The protein below binds the small molecule below.
Small molecule (SMILES): Nc1ncnc2c(CN3C[C@H](O)[C@H](O)[C@H]3CO)c[nH]c12

Sequence of chain 1.A:
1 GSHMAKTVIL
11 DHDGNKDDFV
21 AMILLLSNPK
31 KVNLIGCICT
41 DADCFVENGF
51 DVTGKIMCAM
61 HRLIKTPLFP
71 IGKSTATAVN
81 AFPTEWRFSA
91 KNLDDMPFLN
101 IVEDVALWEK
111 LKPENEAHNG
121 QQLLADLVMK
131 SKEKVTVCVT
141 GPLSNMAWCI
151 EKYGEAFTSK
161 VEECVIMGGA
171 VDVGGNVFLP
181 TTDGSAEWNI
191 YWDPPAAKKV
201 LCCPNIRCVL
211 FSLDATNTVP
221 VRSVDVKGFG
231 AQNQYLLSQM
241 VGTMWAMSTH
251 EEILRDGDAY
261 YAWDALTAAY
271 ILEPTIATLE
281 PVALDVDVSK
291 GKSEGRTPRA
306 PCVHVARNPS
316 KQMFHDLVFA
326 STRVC

Binding-site contacts:
Ligand atom C2 contacts residue ASN15 of chain 1.A at 3.5 Å.
Ligand atom N3 contacts residue ASP43 of chain 1.A at 2.6 Å (salt-bridge).
Ligand atom O5' contacts residue ASN176 of chain 1.A at 3.0 Å (h-bond).
Ligand atom C4 contacts residue ASP43 of chain 1.A at 3.5 Å.
Ligand atom C1' contacts residue TRP263 of chain 1.A at 3.7 Å (hydrophobic).
Ligand atom N4' contacts residue ASP43 of chain 1.A at 3.4 Å (salt-bridge).
Ligand atom O3' contacts residue ASP264 of chain 1.A at 2.5 Å (salt-bridge).
Ligand atom C3' contacts residue ASP264 of chain 1.A at 3.2 Å.
Ligand atom C5 contacts residue TRP263 of chain 1.A at 3.6 Å (hydrophobic).
Ligand atom C5' contacts residue GLU187 of chain 1.A at 3.4 Å.
Ligand atom C6 contacts residue TRP86 of chain 1.A at 3.5 Å (hydrophobic).
Ligand atom C2 contacts residue TRP86 of chain 1.A at 3.6 Å (hydrophobic).
Ligand atom N1 contacts residue TRP86 of chain 1.A at 3.4 Å.
Ligand atom O2' contacts residue ASP264 of chain 1.A at 2.7 Å (salt-bridge).
Ligand atom O5' contacts residue GLU187 of chain 1.A at 2.6 Å (salt-bridge).
Ligand atom C2' contacts residue ASP264 of chain 1.A at 3.6 Å.
Ligand atom C7 contacts residue PHE82 of chain 1.A at 3.2 Å (hydrophobic).
Ligand atom N6 contacts residue ARG255 of chain 1.A at 3.2 Å (salt-bridge).
Ligand atom O2' contacts residue CA1 of chain 1.C at 2.4 Å.
Ligand atom C4' contacts residue ASN189 of chain 1.A at 3.6 Å.
Ligand atom O2' contacts residue ASP17 of chain 1.A at 3.5 Å (salt-bridge).
Ligand atom O2' contacts residue ASP18 of chain 1.A at 3.0 Å (salt-bridge).
Ligand atom C7 contacts residue ASP43 of chain 1.A at 3.3 Å.
Ligand atom N7 contacts residue TRP263 of chain 1.A at 3.5 Å.
Ligand atom N6 contacts residue TRP86 of chain 1.A at 3.5 Å.
Ligand atom N1 contacts residue TYR260 of chain 1.A at 3.5 Å.
Ligand atom C3' contacts residue CA1 of chain 1.C at 3.5 Å.
Ligand atom C4 contacts residue TRP86 of chain 1.A at 3.4 Å (hydrophobic).
Ligand atom O3' contacts residue CA1 of chain 1.C at 2.5 Å.
Ligand atom O3' contacts residue THR140 of chain 1.A at 2.9 Å (h-bond).
Ligand atom C2' contacts residue ASP17 of chain 1.A at 3.3 Å.
Ligand atom N7 contacts residue TRP86 of chain 1.A at 3.5 Å.
Ligand atom C2 contacts residue ASP43 of chain 1.A at 3.5 Å.
Ligand atom C2' contacts residue CA1 of chain 1.C at 3.5 Å.
Ligand atom C2' contacts residue TRP263 of chain 1.A at 3.4 Å (hydrophobic).
Ligand atom N3 contacts residue TRP86 of chain 1.A at 3.5 Å.
Ligand atom C5 contacts residue TRP86 of chain 1.A at 3.4 Å (hydrophobic).
Ligand atom O3' contacts residue ASN189 of chain 1.A at 3.1 Å (h-bond).
Ligand atom N6 contacts residue GLU251 of chain 1.A at 3.0 Å (salt-bridge).
Ligand atom C1' contacts residue ASP43 of chain 1.A at 3.4 Å.